Binding-site contacts:
Ligand atom C19 contacts residue GLY83 of chain 1.A at 3.9 Å.
Ligand atom C1 contacts residue PHE179 of chain 1.A at 3.8 Å (hydrophobic).
Ligand atom C21 contacts residue VAL291 of chain 1.A at 3.5 Å (hydrophobic).
Ligand atom C14 contacts residue ALA244 of chain 1.A at 4.0 Å (hydrophobic).
Ligand atom O20 contacts residue VAL291 of chain 1.A at 3.7 Å.
Ligand atom C20 contacts residue GLN398 of chain 1.A at 4.1 Å.
Ligand atom C2 contacts residue GLY83 of chain 1.A at 4.2 Å.
Ligand atom C12 contacts residue GLN398 of chain 1.A at 4.2 Å.
Ligand atom C3 contacts residue ALA243 of chain 1.A at 4.2 Å (hydrophobic).
Ligand atom C6 contacts residue PHE92 of chain 1.A at 3.8 Å (hydrophobic).
Ligand atom C20 contacts residue VAL291 of chain 1.A at 4.0 Å (hydrophobic).
Ligand atom C16 contacts residue ALA244 of chain 1.A at 3.7 Å (hydrophobic).
Ligand atom C21 contacts residue HEM1 of chain 1.D at 3.8 Å.
Ligand atom C18 contacts residue LEU294 of chain 1.A at 3.6 Å (hydrophobic).
Ligand atom C16 contacts residue HEM1 of chain 1.D at 3.5 Å.
Ligand atom O3 contacts residue GLN239 of chain 1.A at 3.8 Å.
Ligand atom C9 contacts residue ALA243 of chain 1.A at 4.2 Å (hydrophobic).
Ligand atom C1 contacts residue ALA243 of chain 1.A at 3.8 Å (hydrophobic).
Ligand atom C19 contacts residue MET84 of chain 1.A at 3.5 Å (hydrophobic).
Ligand atom C19 contacts residue PHE92 of chain 1.A at 4.2 Å (hydrophobic).
Ligand atom C7 contacts residue PHE92 of chain 1.A at 4.1 Å (hydrophobic).
Ligand atom C17 contacts residue ALA244 of chain 1.A at 4.0 Å (hydrophobic).
Ligand atom C20 contacts residue THR248 of chain 1.A at 4.0 Å.
Ligand atom C12 contacts residue MET84 of chain 1.A at 4.2 Å (hydrophobic).
Ligand atom C5 contacts residue ALA240 of chain 1.A at 4.2 Å (hydrophobic).
Ligand atom C4 contacts residue ALA243 of chain 1.A at 4.3 Å (hydrophobic).
Ligand atom O20 contacts residue GLN398 of chain 1.A at 2.9 Å (h-bond).
Ligand atom C15 contacts residue PHE92 of chain 1.A at 3.9 Å (hydrophobic).
Ligand atom C15 contacts residue ALA244 of chain 1.A at 4.0 Å (hydrophobic).
Ligand atom C8 contacts residue PHE92 of chain 1.A at 4.1 Å (hydrophobic).
Ligand atom C15 contacts residue HEM1 of chain 1.D at 3.9 Å.
Ligand atom C4 contacts residue ALA240 of chain 1.A at 4.1 Å (hydrophobic).
Ligand atom C21 contacts residue LEU294 of chain 1.A at 4.0 Å (hydrophobic).
Ligand atom O20 contacts residue THR248 of chain 1.A at 3.5 Å.
Ligand atom C7 contacts residue ALA240 of chain 1.A at 3.7 Å (hydrophobic).
Ligand atom C18 contacts residue MET84 of chain 1.A at 4.3 Å (hydrophobic).
Ligand atom C2 contacts residue PHE179 of chain 1.A at 3.4 Å (hydrophobic).
Ligand atom C11 contacts residue MET84 of chain 1.A at 3.7 Å (hydrophobic).
Ligand atom C6 contacts residue ALA240 of chain 1.A at 3.6 Å (hydrophobic).
Ligand atom C18 contacts residue PHE92 of chain 1.A at 4.1 Å (hydrophobic).

Sequence of chain 1.A:
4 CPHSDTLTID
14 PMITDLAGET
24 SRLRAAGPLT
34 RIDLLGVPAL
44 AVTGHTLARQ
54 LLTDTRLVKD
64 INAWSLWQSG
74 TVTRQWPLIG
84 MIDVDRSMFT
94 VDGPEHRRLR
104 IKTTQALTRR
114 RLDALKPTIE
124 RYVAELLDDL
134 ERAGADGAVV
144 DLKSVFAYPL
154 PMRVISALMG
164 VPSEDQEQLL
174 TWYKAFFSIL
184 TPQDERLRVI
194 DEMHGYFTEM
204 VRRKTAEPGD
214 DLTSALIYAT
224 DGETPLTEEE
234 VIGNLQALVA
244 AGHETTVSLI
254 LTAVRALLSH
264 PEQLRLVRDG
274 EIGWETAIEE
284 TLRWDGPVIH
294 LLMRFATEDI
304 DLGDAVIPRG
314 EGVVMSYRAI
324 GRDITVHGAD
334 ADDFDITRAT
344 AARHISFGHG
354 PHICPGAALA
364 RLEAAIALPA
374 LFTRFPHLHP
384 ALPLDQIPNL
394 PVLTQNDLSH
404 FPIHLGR

This protein binds this small molecule.
Small molecule (SMILES): CC(=O)[C@H]1CC[C@H]2[C@@H]3CCC4=CC(=O)CC[C@]4(C)[C@H]3CC[C@]12C